Binding-site contacts:
Ligand atom O4 contacts residue ASP57 of chain 1.G at 3.9 Å.
Ligand atom O2 contacts residue GLN56 of chain 1.G at 3.2 Å (h-bond).
Ligand atom N1 contacts residue LEU69 of chain 1.G at 3.8 Å.
Ligand atom C4 contacts residue LEU69 of chain 1.G at 3.2 Å (hydrophobic).
Ligand atom C2 contacts residue ASP57 of chain 1.G at 2.9 Å.
Ligand atom C4 contacts residue ASN94 of chain 1.G at 4.0 Å.
Ligand atom O4 contacts residue ASN94 of chain 1.G at 3.4 Å (h-bond).
Ligand atom C5 contacts residue GLU62 of chain 1.G at 3.1 Å.
Ligand atom O2 contacts residue HIS168 of chain 1.G at 3.2 Å (h-bond).
Ligand atom C5 contacts residue LEU69 of chain 1.G at 3.6 Å (hydrophobic).
Ligand atom N3 contacts residue PRO58 of chain 1.G at 4.0 Å.
Ligand atom C6 contacts residue ASP57 of chain 1.G at 3.4 Å.
Ligand atom N3 contacts residue ASN94 of chain 1.G at 3.4 Å (h-bond).
Ligand atom C5 contacts residue ALA59 of chain 1.G at 4.0 Å (hydrophobic).
Ligand atom C4 contacts residue GLU62 of chain 1.G at 3.7 Å.
Ligand atom N3 contacts residue LEU69 of chain 1.G at 3.5 Å.
Ligand atom O2 contacts residue ASN94 of chain 1.G at 4.3 Å.
Ligand atom O2 contacts residue ASP57 of chain 1.G at 3.5 Å (salt-bridge).
Ligand atom C5 contacts residue PRO58 of chain 1.G at 3.6 Å (hydrophobic).
Ligand atom O4 contacts residue GLU62 of chain 1.G at 3.2 Å.
Ligand atom C6 contacts residue ALA73 of chain 1.G at 4.2 Å (hydrophobic).
Ligand atom O4 contacts residue LEU69 of chain 1.G at 2.6 Å (h-bond).
Ligand atom O4 contacts residue PRO58 of chain 1.G at 3.4 Å.
Ligand atom O2 contacts residue GLY55 of chain 1.G at 4.2 Å.
Ligand atom C4 contacts residue ILE68 of chain 1.G at 4.3 Å (hydrophobic).
Ligand atom C5 contacts residue ASP57 of chain 1.G at 3.4 Å.
Ligand atom C6 contacts residue GLU62 of chain 1.G at 3.8 Å.
Ligand atom N3 contacts residue ASP57 of chain 1.G at 2.9 Å (salt-bridge).
Ligand atom N1 contacts residue HIS168 of chain 1.G at 4.2 Å.
Ligand atom N1 contacts residue ASP57 of chain 1.G at 3.2 Å (salt-bridge).
Ligand atom C2 contacts residue LEU69 of chain 1.G at 3.5 Å (hydrophobic).
Ligand atom O4 contacts residue ILE68 of chain 1.G at 3.3 Å.
Ligand atom O2 contacts residue LEU69 of chain 1.G at 3.9 Å.
Ligand atom C4 contacts residue PRO58 of chain 1.G at 3.5 Å (hydrophobic).
Ligand atom C2 contacts residue ASN94 of chain 1.G at 4.3 Å.
Ligand atom C4 contacts residue ASP57 of chain 1.G at 3.2 Å.
Ligand atom C6 contacts residue LEU69 of chain 1.G at 4.1 Å (hydrophobic).
Ligand atom C2 contacts residue HIS168 of chain 1.G at 4.1 Å.
Ligand atom N1 contacts residue ALA73 of chain 1.G at 4.0 Å.
Ligand atom C2 contacts residue GLN56 of chain 1.G at 4.2 Å.

A small-molecule ligand and the protein it binds are described below.
Small molecule (SMILES): O=c1cc[nH]c(=O)[nH]1

Sequence of chain 1.G:
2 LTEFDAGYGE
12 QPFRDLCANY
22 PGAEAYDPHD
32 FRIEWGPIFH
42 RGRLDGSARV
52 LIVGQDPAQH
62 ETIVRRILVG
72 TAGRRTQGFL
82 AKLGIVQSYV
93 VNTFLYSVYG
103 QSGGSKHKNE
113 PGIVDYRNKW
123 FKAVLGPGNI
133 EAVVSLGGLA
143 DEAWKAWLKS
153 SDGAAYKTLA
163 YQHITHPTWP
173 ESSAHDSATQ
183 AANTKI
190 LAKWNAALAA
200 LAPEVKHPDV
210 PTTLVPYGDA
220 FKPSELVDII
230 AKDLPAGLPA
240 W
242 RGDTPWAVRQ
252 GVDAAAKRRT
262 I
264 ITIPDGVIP